Binding-site contacts:
Ligand atom C1 contacts residue ASN323 of chain 1.A at 1.4 Å.
Ligand atom N2 contacts residue ASN323 of chain 1.A at 2.7 Å.
Ligand atom C8 contacts residue MET340 of chain 1.A at 4.2 Å (hydrophobic).
Ligand atom C6 contacts residue ASN323 of chain 1.A at 4.3 Å.
Ligand atom C8 contacts residue ASN323 of chain 1.A at 3.9 Å.
Ligand atom C5 contacts residue ASN323 of chain 1.A at 3.0 Å.
Ligand atom C3 contacts residue ASN323 of chain 1.A at 3.1 Å.
Ligand atom C7 contacts residue ASN323 of chain 1.A at 3.8 Å.
Ligand atom O3 contacts residue ASN323 of chain 1.A at 4.4 Å.
Ligand atom C5 contacts residue SER338 of chain 1.A at 4.5 Å.
Ligand atom O7 contacts residue MET340 of chain 1.A at 4.0 Å.
Ligand atom C7 contacts residue MET340 of chain 1.A at 3.9 Å (hydrophobic).
Ligand atom O5 contacts residue ASN323 of chain 1.A at 2.4 Å (h-bond).
Ligand atom C4 contacts residue ASN323 of chain 1.A at 3.7 Å.
Ligand atom C8 contacts residue SER338 of chain 1.A at 4.4 Å.
Ligand atom N2 contacts residue MET340 of chain 1.A at 3.9 Å.
Ligand atom C2 contacts residue ASN323 of chain 1.A at 2.5 Å.
Ligand atom C3 contacts residue SER338 of chain 1.A at 4.2 Å.

This small molecule binds to this protein.
Small molecule (SMILES): CC(=O)N[C@H]1[C@@H](O[C@H]2[C@H](O)[C@@H](NC(C)=O)CO[C@@H]2CO)O[C@H](CO)[C@@H](O[C@@H]2O[C@H](CO)[C@@H](O)[C@H](O)[C@@H]2O)[C@@H]1O

Sequence of chain 1.A:
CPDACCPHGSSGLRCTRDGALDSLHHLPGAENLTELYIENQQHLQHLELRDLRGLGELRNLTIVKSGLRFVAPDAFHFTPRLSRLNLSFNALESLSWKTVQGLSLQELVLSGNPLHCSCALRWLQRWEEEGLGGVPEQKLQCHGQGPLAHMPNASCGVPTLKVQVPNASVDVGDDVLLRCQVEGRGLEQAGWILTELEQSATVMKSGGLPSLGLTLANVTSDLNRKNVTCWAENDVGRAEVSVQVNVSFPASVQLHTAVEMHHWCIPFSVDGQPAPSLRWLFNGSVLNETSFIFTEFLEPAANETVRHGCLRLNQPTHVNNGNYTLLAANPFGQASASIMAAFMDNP